Binding-site contacts:
Ligand atom C1 contacts residue ASN202 of chain 1.A at 1.4 Å.
Ligand atom C3 contacts residue ASN202 of chain 1.A at 3.8 Å.
Ligand atom C5 contacts residue THR204 of chain 1.A at 3.5 Å.
Ligand atom O5 contacts residue LYS205 of chain 1.A at 4.0 Å.
Ligand atom C6 contacts residue THR204 of chain 1.A at 3.4 Å.
Ligand atom C2 contacts residue ASN202 of chain 1.A at 2.5 Å.
Ligand atom O6 contacts residue THR204 of chain 1.A at 2.4 Å (h-bond).
Ligand atom O6 contacts residue LYS205 of chain 1.A at 4.0 Å.
Ligand atom C8 contacts residue ASN202 of chain 1.A at 3.8 Å.
Ligand atom O7 contacts residue ASN202 of chain 1.A at 4.4 Å.
Ligand atom C1 contacts residue THR204 of chain 1.A at 4.2 Å.
Ligand atom C8 contacts residue THR204 of chain 1.A at 4.3 Å.
Ligand atom N2 contacts residue ASN202 of chain 1.A at 2.9 Å (h-bond).
Ligand atom O5 contacts residue ASN202 of chain 1.A at 2.3 Å (h-bond).
Ligand atom O6 contacts residue LYS208 of chain 1.A at 3.8 Å.
Ligand atom C5 contacts residue ASN202 of chain 1.A at 3.6 Å.
Ligand atom C7 contacts residue ASN202 of chain 1.A at 3.5 Å.
Ligand atom O5 contacts residue THR204 of chain 1.A at 3.9 Å.
Ligand atom C4 contacts residue ASN202 of chain 1.A at 4.2 Å.

A protein and the small-molecule ligand that binds it are described below.
Small molecule (SMILES): CC(=O)N[C@@H]1[C@@H](O)[C@H](O)[C@@H](CO)O[C@H]1O

Sequence of chain 1.A:
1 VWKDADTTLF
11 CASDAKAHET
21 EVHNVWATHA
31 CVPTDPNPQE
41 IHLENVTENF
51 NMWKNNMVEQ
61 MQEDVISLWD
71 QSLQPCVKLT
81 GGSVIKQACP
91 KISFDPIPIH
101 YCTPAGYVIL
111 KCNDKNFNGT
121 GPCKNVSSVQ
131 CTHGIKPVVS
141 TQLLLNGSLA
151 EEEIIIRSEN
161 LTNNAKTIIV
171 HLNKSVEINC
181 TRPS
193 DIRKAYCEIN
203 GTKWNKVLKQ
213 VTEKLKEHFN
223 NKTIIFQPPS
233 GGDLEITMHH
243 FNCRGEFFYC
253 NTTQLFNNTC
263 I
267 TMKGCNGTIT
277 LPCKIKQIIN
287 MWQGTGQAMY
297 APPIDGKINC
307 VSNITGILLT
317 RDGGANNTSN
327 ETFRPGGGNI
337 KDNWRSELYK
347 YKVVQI